Binding-site contacts:
Ligand atom C3 contacts residue ALA315 of chain 1.B at 3.3 Å (hydrophobic).
Ligand atom O16 contacts residue SER61 of chain 1.B at 2.7 Å (h-bond).
Ligand atom O23 contacts residue ALA315 of chain 1.B at 2.9 Å (h-bond).
Ligand atom O17 contacts residue ASN149 of chain 1.B at 2.7 Å (h-bond).
Ligand atom C21 contacts residue ALA315 of chain 1.B at 3.5 Å (hydrophobic).
Ligand atom C4 contacts residue ALA315 of chain 1.B at 3.9 Å (hydrophobic).
Ligand atom O16 contacts residue LYS64 of chain 1.B at 3.1 Å (salt-bridge).
Ligand atom S13 contacts residue SER61 of chain 1.B at 3.7 Å.
Ligand atom C19 contacts residue LEU116 of chain 1.B at 4.0 Å (hydrophobic).
Ligand atom O16 contacts residue ASN149 of chain 1.B at 3.6 Å (h-bond).
Ligand atom C5 contacts residue THR316 of chain 1.B at 3.6 Å.
Ligand atom O16 contacts residue TYR218 of chain 1.B at 3.5 Å.
Ligand atom O23 contacts residue GLY314 of chain 1.B at 3.7 Å.
Ligand atom C21 contacts residue GLY314 of chain 1.B at 4.0 Å.
Ligand atom C6 contacts residue GLY317 of chain 1.B at 4.1 Å.
Ligand atom C4 contacts residue THR316 of chain 1.B at 3.9 Å.
Ligand atom C6 contacts residue THR316 of chain 1.B at 4.0 Å.
Ligand atom O23 contacts residue SER61 of chain 1.B at 2.8 Å (h-bond).
Ligand atom N1 contacts residue ALA315 of chain 1.B at 2.7 Å (h-bond).
Ligand atom CL8 contacts residue GLY317 of chain 1.B at 3.6 Å.
Ligand atom C7 contacts residue GLY317 of chain 1.B at 3.5 Å.
Ligand atom O17 contacts residue GLN117 of chain 1.B at 3.5 Å (h-bond).
Ligand atom C3 contacts residue THR316 of chain 1.B at 3.6 Å.
Ligand atom C7 contacts residue THR316 of chain 1.B at 3.8 Å.
Ligand atom O24 contacts residue ALA315 of chain 1.B at 3.4 Å (h-bond).
Ligand atom C19 contacts residue GLN117 of chain 1.B at 3.5 Å.
Ligand atom C5 contacts residue GLY317 of chain 1.B at 3.8 Å.
Ligand atom O16 contacts residue ALA217 of chain 1.B at 4.1 Å.
Ligand atom C15 contacts residue SER61 of chain 1.B at 3.6 Å.
Ligand atom C2 contacts residue ALA315 of chain 1.B at 3.0 Å (hydrophobic).
Ligand atom S13 contacts residue ASN149 of chain 1.B at 3.8 Å.
Ligand atom O24 contacts residue GLY314 of chain 1.B at 3.5 Å.
Ligand atom O24 contacts residue SER61 of chain 1.B at 3.6 Å.
Ligand atom C21 contacts residue SER61 of chain 1.B at 3.0 Å.
Ligand atom C2 contacts residue THR316 of chain 1.B at 3.7 Å.
Ligand atom C22 contacts residue LEU116 of chain 1.B at 4.0 Å (hydrophobic).
Ligand atom C22 contacts residue LEU290 of chain 1.B at 4.0 Å (hydrophobic).
Ligand atom O17 contacts residue TYR218 of chain 1.B at 3.7 Å.
Ligand atom C18 contacts residue SER61 of chain 1.B at 3.4 Å.
Ligand atom O23 contacts residue GLY60 of chain 1.B at 3.9 Å.

Sequence of chain 1.B:
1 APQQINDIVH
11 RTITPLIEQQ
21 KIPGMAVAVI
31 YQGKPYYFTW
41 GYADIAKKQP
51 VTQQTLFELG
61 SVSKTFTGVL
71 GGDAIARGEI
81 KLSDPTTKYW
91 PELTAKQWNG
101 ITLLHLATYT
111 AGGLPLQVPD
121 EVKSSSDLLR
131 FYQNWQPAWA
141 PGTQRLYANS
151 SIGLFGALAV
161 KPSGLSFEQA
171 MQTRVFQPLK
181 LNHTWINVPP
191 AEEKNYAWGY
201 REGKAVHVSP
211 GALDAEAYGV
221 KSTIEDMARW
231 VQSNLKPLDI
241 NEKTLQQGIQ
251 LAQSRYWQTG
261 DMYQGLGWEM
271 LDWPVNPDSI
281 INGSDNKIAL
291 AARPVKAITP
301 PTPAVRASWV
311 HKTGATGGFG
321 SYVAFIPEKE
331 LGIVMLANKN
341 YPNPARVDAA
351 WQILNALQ

This small molecule binds to this protein.
Small molecule (SMILES): O=C(O)c1sccc1S(=O)(=O)Nc1ccc(Cl)cc1